This protein binds this small molecule.
Small molecule (SMILES): O=C1CN(c2cn[nH]c(=O)c2Cl)CCN1Cc1ccccc1C(F)(F)F

Binding-site contacts:
Ligand atom C5 contacts residue MET441 of chain 1.A at 3.7 Å (hydrophobic).
Ligand atom C15 contacts residue TYR646 of chain 1.A at 4.1 Å (hydrophobic).
Ligand atom C4 contacts residue MET441 of chain 1.A at 3.8 Å (hydrophobic).
Ligand atom C2 contacts residue ASP438 of chain 1.A at 3.2 Å.
Ligand atom O2 contacts residue TYR445 of chain 1.A at 4.0 Å.
Ligand atom F2 contacts residue TYR646 of chain 1.A at 4.1 Å.
Ligand atom C7 contacts residue TYR373 of chain 1.A at 3.7 Å (hydrophobic).
Ligand atom F3 contacts residue HIS369 of chain 1.A at 3.9 Å.
Ligand atom C13 contacts residue LEU495 of chain 1.A at 3.5 Å (hydrophobic).
Ligand atom C12 contacts residue LEU495 of chain 1.A at 3.5 Å (hydrophobic).
Ligand atom C6 contacts residue PHE413 of chain 1.A at 3.7 Å (hydrophobic).
Ligand atom O2 contacts residue MET441 of chain 1.A at 3.5 Å (h-bond).
Ligand atom C6 contacts residue ASP438 of chain 1.A at 4.2 Å.
Ligand atom C5 contacts residue SER488 of chain 1.A at 3.9 Å.
Ligand atom N2 contacts residue PHE413 of chain 1.A at 3.8 Å.
Ligand atom O1 contacts residue ASP438 of chain 1.A at 3.4 Å (salt-bridge).
Ligand atom N2 contacts residue ASN442 of chain 1.A at 2.9 Å (h-bond).
Ligand atom N4 contacts residue ARG491 of chain 1.A at 3.7 Å.
Ligand atom C9 contacts residue ARG491 of chain 1.A at 3.9 Å.
Ligand atom CL1 contacts residue TYR373 of chain 1.A at 2.7 Å.
Ligand atom CL1 contacts residue MET441 of chain 1.A at 4.1 Å.
Ligand atom C2 contacts residue ARG491 of chain 1.A at 3.2 Å.
Ligand atom C1 contacts residue ASP438 of chain 1.A at 4.0 Å.
Ligand atom C1 contacts residue ARG491 of chain 1.A at 3.1 Å.
Ligand atom CL1 contacts residue SER488 of chain 1.A at 3.5 Å.
Ligand atom C8 contacts residue TYR373 of chain 1.A at 3.9 Å (hydrophobic).
Ligand atom C7 contacts residue PHE413 of chain 1.A at 3.7 Å (hydrophobic).
Ligand atom N3 contacts residue PHE413 of chain 1.A at 3.2 Å.
Ligand atom C3 contacts residue ASP438 of chain 1.A at 4.0 Å.
Ligand atom O2 contacts residue SER488 of chain 1.A at 2.9 Å (h-bond).
Ligand atom F2 contacts residue HIS369 of chain 1.A at 3.0 Å.
Ligand atom C16 contacts residue TYR646 of chain 1.A at 3.9 Å (hydrophobic).
Ligand atom F2 contacts residue THR370 of chain 1.A at 4.2 Å.
Ligand atom F3 contacts residue TYR646 of chain 1.A at 3.0 Å.
Ligand atom N3 contacts residue ASN442 of chain 1.A at 3.1 Å (h-bond).
Ligand atom O1 contacts residue ARG491 of chain 1.A at 2.6 Å (salt-bridge).
Ligand atom C3 contacts residue PHE413 of chain 1.A at 4.2 Å (hydrophobic).
Ligand atom CL1 contacts residue ARG491 of chain 1.A at 4.0 Å.
Ligand atom C16 contacts residue HIS369 of chain 1.A at 4.2 Å.
Ligand atom N1 contacts residue ASP438 of chain 1.A at 4.1 Å.

Sequence of chain 1.A:
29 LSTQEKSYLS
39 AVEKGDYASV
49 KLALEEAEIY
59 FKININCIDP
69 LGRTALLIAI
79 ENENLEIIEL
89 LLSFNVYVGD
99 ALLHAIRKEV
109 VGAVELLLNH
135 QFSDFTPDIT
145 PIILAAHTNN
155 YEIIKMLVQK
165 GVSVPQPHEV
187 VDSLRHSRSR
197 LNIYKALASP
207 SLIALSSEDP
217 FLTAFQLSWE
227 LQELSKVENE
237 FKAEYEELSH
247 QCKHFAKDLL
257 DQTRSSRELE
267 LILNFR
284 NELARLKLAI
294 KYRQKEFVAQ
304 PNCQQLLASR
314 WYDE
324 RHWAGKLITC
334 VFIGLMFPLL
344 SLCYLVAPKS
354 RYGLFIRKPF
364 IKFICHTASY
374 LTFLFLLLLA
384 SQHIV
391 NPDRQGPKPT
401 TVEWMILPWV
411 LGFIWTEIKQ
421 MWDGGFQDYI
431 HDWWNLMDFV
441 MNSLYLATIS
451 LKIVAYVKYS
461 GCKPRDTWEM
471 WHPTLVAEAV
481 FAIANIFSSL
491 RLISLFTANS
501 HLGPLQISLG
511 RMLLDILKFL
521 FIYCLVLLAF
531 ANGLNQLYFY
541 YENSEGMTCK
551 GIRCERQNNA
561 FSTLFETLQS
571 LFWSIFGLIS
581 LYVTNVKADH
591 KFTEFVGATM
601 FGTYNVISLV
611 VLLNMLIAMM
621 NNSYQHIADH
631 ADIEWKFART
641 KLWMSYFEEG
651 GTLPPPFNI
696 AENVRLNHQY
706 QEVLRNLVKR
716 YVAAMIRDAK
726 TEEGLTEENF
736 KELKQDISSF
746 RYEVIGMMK